Binding-site contacts:
Ligand atom C8 contacts residue PHE218 of chain 1.A at 3.8 Å (hydrophobic).
Ligand atom C3 contacts residue THR97 of chain 1.B at 4.0 Å.
Ligand atom C8 contacts residue THR155 of chain 1.A at 3.7 Å.
Ligand atom C8 contacts residue VAL219 of chain 1.A at 3.5 Å (hydrophobic).
Ligand atom C3 contacts residue SER291 of chain 1.A at 4.0 Å.
Ligand atom C5 contacts residue ASN91 of chain 1.A at 3.8 Å.
Ligand atom C1 contacts residue ASN91 of chain 1.A at 4.1 Å.
Ligand atom C2 contacts residue PHE167 of chain 1.A at 3.9 Å (hydrophobic).
Ligand atom C1 contacts residue CYS122 of chain 1.A at 3.2 Å (hydrophobic).
Ligand atom C4 contacts residue VAL219 of chain 1.A at 4.0 Å (hydrophobic).
Ligand atom C9 contacts residue THR155 of chain 1.A at 3.8 Å.
Ligand atom S1 contacts residue SER291 of chain 1.A at 4.0 Å.
Ligand atom C7 contacts residue GLN96 of chain 1.B at 4.0 Å.
Ligand atom C5 contacts residue LEU152 of chain 1.A at 4.0 Å (hydrophobic).
Ligand atom C10 contacts residue THR155 of chain 1.A at 3.7 Å.
Ligand atom C5 contacts residue THR97 of chain 1.B at 3.9 Å.
Ligand atom C1 contacts residue SER291 of chain 1.A at 3.2 Å.
Ligand atom C10 contacts residue VAL219 of chain 1.A at 4.2 Å (hydrophobic).
Ligand atom C10 contacts residue GLN201 of chain 1.A at 4.0 Å.
Ligand atom C6 contacts residue THR155 of chain 1.A at 3.9 Å.
Ligand atom C4 contacts residue THR97 of chain 1.B at 3.6 Å.
Ligand atom S1 contacts residue GLY320 of chain 1.A at 4.0 Å.
Ligand atom C3 contacts residue ASN91 of chain 1.A at 3.8 Å.
Ligand atom C2 contacts residue SER291 of chain 1.A at 4.0 Å.
Ligand atom C3 contacts residue LEU152 of chain 1.A at 4.0 Å (hydrophobic).
Ligand atom C9 contacts residue GLN96 of chain 1.B at 4.0 Å.
Ligand atom C8 contacts residue GLN201 of chain 1.A at 3.8 Å.
Ligand atom S1 contacts residue ALA321 of chain 1.A at 3.3 Å (h-bond).
Ligand atom C4 contacts residue LEU152 of chain 1.A at 3.9 Å (hydrophobic).
Ligand atom C10 contacts residue PHE218 of chain 1.A at 3.7 Å (hydrophobic).
Ligand atom C1 contacts residue GLY121 of chain 1.A at 3.9 Å.
Ligand atom S1 contacts residue CYS122 of chain 1.A at 2.0 Å (h-bond).
Ligand atom C7 contacts residue VAL219 of chain 1.A at 4.0 Å (hydrophobic).
Ligand atom S1 contacts residue PHE260 of chain 1.A at 4.0 Å.
Ligand atom C1 contacts residue ALA321 of chain 1.A at 3.6 Å (hydrophobic).
Ligand atom C2 contacts residue ILE199 of chain 1.A at 4.0 Å (hydrophobic).
Ligand atom C7 contacts residue GLN201 of chain 1.A at 4.0 Å.
Ligand atom C9 contacts residue GLN201 of chain 1.A at 3.4 Å.
Ligand atom C10 contacts residue PRO217 of chain 1.A at 3.7 Å (hydrophobic).
Ligand atom C6 contacts residue GLN96 of chain 1.B at 4.1 Å.

This protein binds this small molecule.
Small molecule (SMILES): CCCCCCCCCCS

Sequence of chain 1.A:
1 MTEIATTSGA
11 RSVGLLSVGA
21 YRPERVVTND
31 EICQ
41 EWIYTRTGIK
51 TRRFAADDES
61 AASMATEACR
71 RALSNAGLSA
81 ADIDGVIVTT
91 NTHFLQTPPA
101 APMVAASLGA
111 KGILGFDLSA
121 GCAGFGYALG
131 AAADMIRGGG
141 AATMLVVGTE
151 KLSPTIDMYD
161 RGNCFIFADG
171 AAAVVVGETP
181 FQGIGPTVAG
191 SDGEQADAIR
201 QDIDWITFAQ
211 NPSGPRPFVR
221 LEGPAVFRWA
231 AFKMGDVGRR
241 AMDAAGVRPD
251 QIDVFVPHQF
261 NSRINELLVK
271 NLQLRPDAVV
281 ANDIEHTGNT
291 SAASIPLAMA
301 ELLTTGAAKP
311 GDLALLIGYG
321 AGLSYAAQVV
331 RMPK

Sequence of chain 1.B:
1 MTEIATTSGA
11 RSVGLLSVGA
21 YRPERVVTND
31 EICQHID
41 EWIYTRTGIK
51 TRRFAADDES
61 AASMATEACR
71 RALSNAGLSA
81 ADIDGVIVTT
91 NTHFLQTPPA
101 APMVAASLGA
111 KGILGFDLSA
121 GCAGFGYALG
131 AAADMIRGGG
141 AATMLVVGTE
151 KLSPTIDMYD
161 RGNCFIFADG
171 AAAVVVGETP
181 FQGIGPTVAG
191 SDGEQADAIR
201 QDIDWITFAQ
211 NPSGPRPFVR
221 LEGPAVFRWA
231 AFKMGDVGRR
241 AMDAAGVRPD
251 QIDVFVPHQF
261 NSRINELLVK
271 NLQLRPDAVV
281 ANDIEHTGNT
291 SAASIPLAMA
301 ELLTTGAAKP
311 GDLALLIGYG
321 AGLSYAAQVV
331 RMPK